This protein binds this small molecule.
Small molecule (SMILES): Cc1cccc(O)c1

Sequence of chain 3.AA:
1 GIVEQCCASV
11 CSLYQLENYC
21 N

Binding-site contacts:
Ligand atom O1 contacts residue CYS6 of chain 3.AA at 2.7 Å (h-bond).
Ligand atom C1 contacts residue VAL10 of chain 3.AA at 4.5 Å (hydrophobic).
Ligand atom C6 contacts residue HIS5 of chain 1.BA at 4.2 Å.
Ligand atom C3 contacts residue LEU11 of chain 3.BA at 4.1 Å (hydrophobic).
Ligand atom C3 contacts residue LEU16 of chain 3.AA at 4.2 Å (hydrophobic).
Ligand atom C5 contacts residue LEU11 of chain 3.BA at 3.5 Å (hydrophobic).
Ligand atom O1 contacts residue LEU11 of chain 3.BA at 4.4 Å.
Ligand atom C4 contacts residue HIS5 of chain 1.BA at 3.6 Å.
Ligand atom C2 contacts residue LEU16 of chain 3.AA at 4.2 Å (hydrophobic).
Ligand atom C1 contacts residue HIS5 of chain 1.BA at 4.3 Å.
Ligand atom C7 contacts residue LEU17 of chain 1.Z at 3.4 Å (hydrophobic).
Ligand atom C5 contacts residue LEU6 of chain 1.BA at 4.4 Å (hydrophobic).
Ligand atom O1 contacts residue SER9 of chain 3.AA at 3.5 Å (h-bond).
Ligand atom C3 contacts residue ALA14 of chain 3.BA at 4.3 Å (hydrophobic).
Ligand atom C7 contacts residue ALA14 of chain 3.BA at 3.5 Å (hydrophobic).
Ligand atom C1 contacts residue CYS6 of chain 3.AA at 3.3 Å (hydrophobic).
Ligand atom C5 contacts residue HIS5 of chain 1.BA at 3.9 Å.
Ligand atom C5 contacts residue CYS6 of chain 3.AA at 4.3 Å (hydrophobic).
Ligand atom C2 contacts residue HIS5 of chain 1.BA at 3.8 Å.
Ligand atom C7 contacts residue HIS5 of chain 1.BA at 3.8 Å.
Ligand atom C7 contacts residue LEU16 of chain 3.AA at 3.6 Å (hydrophobic).
Ligand atom C3 contacts residue LEU17 of chain 1.Z at 4.5 Å (hydrophobic).
Ligand atom C1 contacts residue LEU11 of chain 3.BA at 3.8 Å (hydrophobic).
Ligand atom C6 contacts residue LEU11 of chain 3.BA at 3.4 Å (hydrophobic).
Ligand atom O1 contacts residue CYS11 of chain 3.AA at 2.7 Å (h-bond).
Ligand atom C6 contacts residue CYS7 of chain 3.BA at 4.1 Å (hydrophobic).
Ligand atom C3 contacts residue HIS5 of chain 1.BA at 3.5 Å.
Ligand atom O1 contacts residue VAL10 of chain 3.AA at 3.4 Å.
Ligand atom C5 contacts residue HIS10 of chain 3.BA at 4.2 Å.
Ligand atom C4 contacts residue HIS10 of chain 3.BA at 4.1 Å.
Ligand atom C4 contacts residue LEU11 of chain 3.BA at 3.8 Å (hydrophobic).
Ligand atom C2 contacts residue CYS11 of chain 3.AA at 4.1 Å (hydrophobic).
Ligand atom C6 contacts residue CYS6 of chain 3.AA at 3.1 Å (hydrophobic).
Ligand atom C1 contacts residue CYS11 of chain 3.AA at 3.9 Å (hydrophobic).
Ligand atom C6 contacts residue VAL2 of chain 1.BA at 4.5 Å (hydrophobic).
Ligand atom C2 contacts residue LEU11 of chain 3.BA at 4.1 Å (hydrophobic).
Ligand atom C5 contacts residue CYS7 of chain 3.BA at 4.2 Å (hydrophobic).

Sequence of chain 3.BA:
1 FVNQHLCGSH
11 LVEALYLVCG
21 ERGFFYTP

Sequence of chain 1.BA:
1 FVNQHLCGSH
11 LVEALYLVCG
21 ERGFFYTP

Sequence of chain 1.Z:
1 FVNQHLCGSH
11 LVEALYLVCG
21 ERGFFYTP